Sequence of chain 28.A:
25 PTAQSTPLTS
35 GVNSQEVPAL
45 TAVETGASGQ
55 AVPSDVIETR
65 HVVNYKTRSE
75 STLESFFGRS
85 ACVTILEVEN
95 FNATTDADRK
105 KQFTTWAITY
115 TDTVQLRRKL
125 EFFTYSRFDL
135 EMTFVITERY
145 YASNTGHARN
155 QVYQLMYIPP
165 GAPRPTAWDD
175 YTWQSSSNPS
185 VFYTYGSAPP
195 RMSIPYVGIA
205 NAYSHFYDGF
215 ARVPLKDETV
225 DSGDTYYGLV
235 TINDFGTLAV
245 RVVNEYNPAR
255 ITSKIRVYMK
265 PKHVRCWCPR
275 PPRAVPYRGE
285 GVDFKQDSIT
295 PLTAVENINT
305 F

Binding-site contacts:
Ligand atom C8 contacts residue ALA146 of chain 29.A at 4.5 Å (hydrophobic).
Ligand atom N5 contacts residue TYR145 of chain 29.A at 2.6 Å (h-bond).
Ligand atom C10 contacts residue TYR250 of chain 28.A at 3.5 Å (hydrophobic).
Ligand atom O4 contacts residue TYR145 of chain 29.A at 4.2 Å.
Ligand atom O1B contacts residue ALA146 of chain 29.A at 4.3 Å.
Ligand atom O8 contacts residue ALA146 of chain 29.A at 3.3 Å.
Ligand atom O1A contacts residue ASN148 of chain 29.A at 4.3 Å.
Ligand atom C4 contacts residue PRO252 of chain 28.A at 3.7 Å (hydrophobic).
Ligand atom C1 contacts residue SER147 of chain 29.A at 3.6 Å.
Ligand atom O1B contacts residue SER147 of chain 29.A at 2.7 Å (h-bond).
Ligand atom O4 contacts residue PRO252 of chain 28.A at 3.6 Å.
Ligand atom C4 contacts residue TYR145 of chain 29.A at 3.6 Å (hydrophobic).
Ligand atom O1A contacts residue SER147 of chain 29.A at 3.1 Å (h-bond).
Ligand atom C11 contacts residue ARG143 of chain 29.A at 4.0 Å.
Ligand atom N5 contacts residue TYR250 of chain 28.A at 4.4 Å.
Ligand atom C6 contacts residue ALA146 of chain 29.A at 4.3 Å (hydrophobic).
Ligand atom C11 contacts residue TYR250 of chain 28.A at 3.7 Å (hydrophobic).
Ligand atom C3 contacts residue PRO252 of chain 28.A at 3.8 Å (hydrophobic).
Ligand atom C1 contacts residue ALA146 of chain 29.A at 4.0 Å (hydrophobic).
Ligand atom C7 contacts residue TYR145 of chain 29.A at 3.9 Å (hydrophobic).
Ligand atom C9 contacts residue TYR145 of chain 29.A at 4.4 Å (hydrophobic).
Ligand atom C10 contacts residue TYR145 of chain 29.A at 3.6 Å (hydrophobic).
Ligand atom C6 contacts residue TYR145 of chain 29.A at 3.4 Å (hydrophobic).
Ligand atom O10 contacts residue TYR250 of chain 28.A at 2.8 Å (h-bond).
Ligand atom O1A contacts residue ALA146 of chain 29.A at 3.2 Å.
Ligand atom C11 contacts residue TYR145 of chain 29.A at 3.7 Å (hydrophobic).
Ligand atom C5 contacts residue TYR145 of chain 29.A at 3.3 Å (hydrophobic).
Ligand atom O4 contacts residue TYR250 of chain 28.A at 3.4 Å.
Ligand atom C1 contacts residue PRO252 of chain 28.A at 4.0 Å (hydrophobic).
Ligand atom O1B contacts residue PRO252 of chain 28.A at 3.3 Å.
Ligand atom O4 contacts residue ASN251 of chain 28.A at 4.1 Å.

This small molecule binds to this protein.
Small molecule (SMILES): CC(=O)N[C@H]1[C@H]([C@H](O)[C@H](O)CO)O[C@@](O)(C(=O)O)C[C@@H]1O

Sequence of chain 29.A:
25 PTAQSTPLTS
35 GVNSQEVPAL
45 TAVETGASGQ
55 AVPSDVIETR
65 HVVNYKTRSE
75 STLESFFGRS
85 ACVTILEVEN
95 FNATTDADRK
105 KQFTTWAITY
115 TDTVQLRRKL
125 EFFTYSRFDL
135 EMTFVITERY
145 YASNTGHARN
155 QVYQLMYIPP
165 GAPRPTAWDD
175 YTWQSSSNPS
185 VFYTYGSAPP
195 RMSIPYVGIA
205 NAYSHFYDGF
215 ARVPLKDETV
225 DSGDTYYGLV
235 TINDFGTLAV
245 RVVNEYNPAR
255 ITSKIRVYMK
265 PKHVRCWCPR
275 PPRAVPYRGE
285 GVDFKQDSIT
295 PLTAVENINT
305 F